Sequence of chain 1.C:
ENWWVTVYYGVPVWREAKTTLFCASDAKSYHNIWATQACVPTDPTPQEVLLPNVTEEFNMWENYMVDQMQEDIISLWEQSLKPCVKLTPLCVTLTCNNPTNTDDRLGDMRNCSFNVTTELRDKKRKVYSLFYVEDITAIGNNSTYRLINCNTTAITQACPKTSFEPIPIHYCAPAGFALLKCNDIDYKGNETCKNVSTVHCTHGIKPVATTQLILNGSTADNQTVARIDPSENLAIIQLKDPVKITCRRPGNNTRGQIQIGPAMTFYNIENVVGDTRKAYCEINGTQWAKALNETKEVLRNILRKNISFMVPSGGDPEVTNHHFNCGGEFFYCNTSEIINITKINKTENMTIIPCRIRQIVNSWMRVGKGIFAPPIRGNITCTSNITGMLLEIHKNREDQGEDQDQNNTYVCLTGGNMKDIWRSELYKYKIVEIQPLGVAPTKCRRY

Binding-site contacts:
Ligand atom N2 contacts residue ASN303 of chain 1.C at 2.8 Å (h-bond).
Ligand atom C1 contacts residue ASN303 of chain 1.C at 1.4 Å.
Ligand atom O7 contacts residue ASN303 of chain 1.C at 3.2 Å (h-bond).
Ligand atom C7 contacts residue ASN303 of chain 1.C at 3.2 Å.
Ligand atom C4 contacts residue ASN303 of chain 1.C at 4.3 Å.
Ligand atom C3 contacts residue ASN303 of chain 1.C at 3.8 Å.
Ligand atom C5 contacts residue ASN303 of chain 1.C at 3.7 Å.
Ligand atom O5 contacts residue ASN303 of chain 1.C at 2.4 Å (h-bond).
Ligand atom C8 contacts residue ASN303 of chain 1.C at 4.3 Å.
Ligand atom C2 contacts residue ASN303 of chain 1.C at 2.5 Å.

A small-molecule ligand and the protein it binds are described below.
Small molecule (SMILES): CC(=O)N[C@@H]1[C@@H](O)[C@H](O)[C@@H](CO)O[C@H]1O